Sequence of chain 1.G:
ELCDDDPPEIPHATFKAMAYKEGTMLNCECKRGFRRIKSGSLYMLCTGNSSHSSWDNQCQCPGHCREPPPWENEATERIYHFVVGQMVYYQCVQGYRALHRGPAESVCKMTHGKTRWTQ

The small molecule below binds the protein below.
Small molecule (SMILES): CC(=O)N[C@H]1[C@H](O[C@H]2[C@H](O)[C@@H](NC(C)=O)CO[C@@H]2CO)O[C@H](CO)[C@@H](O[C@@H]2O[C@H](CO)[C@@H](O)[C@H](O)[C@@H]2O)[C@@H]1O

Binding-site contacts:
Ligand atom O5 contacts residue HIS52 of chain 1.G at 3.1 Å (h-bond).
Ligand atom C2 contacts residue ASN49 of chain 1.G at 2.6 Å.
Ligand atom C6 contacts residue HIS52 of chain 1.G at 3.5 Å.
Ligand atom O6 contacts residue HIS52 of chain 1.G at 4.4 Å.
Ligand atom C4 contacts residue HIS52 of chain 1.G at 3.4 Å.
Ligand atom C5 contacts residue HIS52 of chain 1.G at 3.6 Å.
Ligand atom O4 contacts residue HIS52 of chain 1.G at 4.1 Å.
Ligand atom C7 contacts residue ASN49 of chain 1.G at 4.5 Å.
Ligand atom O5 contacts residue ASN49 of chain 1.G at 2.3 Å (h-bond).
Ligand atom C2 contacts residue HIS52 of chain 1.G at 4.3 Å.
Ligand atom C4 contacts residue ASN49 of chain 1.G at 4.3 Å.
Ligand atom C1 contacts residue ASN49 of chain 1.G at 1.5 Å.
Ligand atom C6 contacts residue SER51 of chain 1.G at 3.3 Å.
Ligand atom C1 contacts residue SER51 of chain 1.G at 4.1 Å.
Ligand atom N2 contacts residue ASN49 of chain 1.G at 3.3 Å (h-bond).
Ligand atom C3 contacts residue ASN49 of chain 1.G at 3.9 Å.
Ligand atom C5 contacts residue SER51 of chain 1.G at 3.7 Å.
Ligand atom C1 contacts residue HIS52 of chain 1.G at 4.1 Å.
Ligand atom O3 contacts residue HIS52 of chain 1.G at 3.7 Å.
Ligand atom C5 contacts residue ASN49 of chain 1.G at 3.6 Å.
Ligand atom O5 contacts residue SER51 of chain 1.G at 3.0 Å (h-bond).
Ligand atom C3 contacts residue HIS52 of chain 1.G at 4.0 Å.